Binding-site contacts:
Ligand atom O2 contacts residue ARG506 of chain 1.C at 2.7 Å (salt-bridge).
Ligand atom O2 contacts residue TYR471 of chain 1.C at 3.7 Å.
Ligand atom O2 contacts residue LEU500 of chain 1.C at 3.6 Å.
Ligand atom C1 contacts residue TYR471 of chain 1.C at 3.8 Å (hydrophobic).
Ligand atom C6 contacts residue PRO499 of chain 1.C at 3.3 Å (hydrophobic).
Ligand atom C2 contacts residue TYR471 of chain 1.C at 3.5 Å (hydrophobic).
Ligand atom C7 contacts residue TYR471 of chain 1.C at 3.8 Å (hydrophobic).
Ligand atom O1 contacts residue TYR471 of chain 1.C at 4.2 Å.
Ligand atom N17 contacts residue THR728 of chain 1.C at 4.1 Å.
Ligand atom C4 contacts residue TYR471 of chain 1.C at 3.4 Å (hydrophobic).
Ligand atom C4 contacts residue PRO499 of chain 1.C at 3.5 Å (hydrophobic).
Ligand atom C8 contacts residue TYR471 of chain 1.C at 3.2 Å (hydrophobic).
Ligand atom N3 contacts residue GLU726 of chain 1.C at 4.1 Å.
Ligand atom C contacts residue GLU423 of chain 1.C at 3.8 Å.
Ligand atom N2 contacts residue THR501 of chain 1.C at 3.5 Å (h-bond).
Ligand atom C5 contacts residue TYR471 of chain 1.C at 3.8 Å (hydrophobic).
Ligand atom N17 contacts residue TYR753 of chain 1.C at 3.3 Å (h-bond).
Ligand atom N17 contacts residue MET729 of chain 1.C at 3.9 Å.
Ligand atom C2 contacts residue ARG506 of chain 1.C at 3.9 Å.
Ligand atom O1 contacts residue ARG506 of chain 1.C at 3.3 Å (salt-bridge).
Ligand atom O2 contacts residue PRO499 of chain 1.C at 4.1 Å.
Ligand atom C6 contacts residue TYR471 of chain 1.C at 3.3 Å (hydrophobic).
Ligand atom C2 contacts residue THR501 of chain 1.C at 3.5 Å.
Ligand atom N1 contacts residue TYR471 of chain 1.C at 3.7 Å.
Ligand atom N2 contacts residue PRO499 of chain 1.C at 2.9 Å (h-bond).
Ligand atom C6 contacts residue TYR753 of chain 1.C at 3.6 Å (hydrophobic).
Ligand atom O2 contacts residue THR501 of chain 1.C at 3.2 Å (h-bond).
Ligand atom N3 contacts residue GLU423 of chain 1.C at 4.1 Å.
Ligand atom C8 contacts residue GLU423 of chain 1.C at 4.2 Å.
Ligand atom O5 contacts residue GLU726 of chain 1.C at 3.1 Å (salt-bridge).
Ligand atom C5 contacts residue GLU726 of chain 1.C at 4.0 Å.
Ligand atom C3 contacts residue TYR471 of chain 1.C at 3.5 Å (hydrophobic).
Ligand atom C contacts residue TYR471 of chain 1.C at 3.6 Å (hydrophobic).
Ligand atom C1 contacts residue ARG506 of chain 1.C at 4.1 Å.
Ligand atom C contacts residue TYR753 of chain 1.C at 3.7 Å (hydrophobic).
Ligand atom O3 contacts residue GLU423 of chain 1.C at 3.1 Å (salt-bridge).
Ligand atom C contacts residue TYR426 of chain 1.C at 4.1 Å (hydrophobic).
Ligand atom N2 contacts residue TYR471 of chain 1.C at 3.4 Å.
Ligand atom C2 contacts residue PRO499 of chain 1.C at 3.9 Å (hydrophobic).
Ligand atom C8 contacts residue TYR753 of chain 1.C at 3.8 Å (hydrophobic).

Sequence of chain 1.C:
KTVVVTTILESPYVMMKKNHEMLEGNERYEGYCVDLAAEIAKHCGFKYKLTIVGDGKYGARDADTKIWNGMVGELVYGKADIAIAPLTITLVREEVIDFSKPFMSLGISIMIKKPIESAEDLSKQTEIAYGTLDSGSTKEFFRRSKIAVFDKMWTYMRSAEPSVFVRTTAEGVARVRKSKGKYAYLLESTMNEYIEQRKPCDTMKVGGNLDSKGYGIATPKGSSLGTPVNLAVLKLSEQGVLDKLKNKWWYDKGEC

This protein binds this small molecule.
Small molecule (SMILES): NCc1cc2[nH]c(=O)c(=O)[nH]c2cc1[N+](=O)[O-]